Binding-site contacts:
Ligand atom CB contacts residue GLN35 of chain 1.ZA at 4.5 Å.

A small-molecule ligand and the protein it binds are described below.
Small molecule (SMILES): C[C@H](N)C(=O)N[C@@H](C)C(=O)N[C@@H](C)C(=O)N[C@@H](C)C(=O)N[C@@H](C)C(=O)N[C@@H](C)C(=O)N[C@@H](C)C(=O)N[C@@H](C)C(=O)N[C@@H](C)C(=O)N[C@@H](C)C(=O)N[C@@H](C)C(=O)N[C@@H](C)C(=O)N[C@@H](C)C(=O)N[C@@H](C)C(=O)N[C@@H](C)C(=O)N[C@@H](C)C(=O)N[C@@H](C)C(=O)N[C@@H](C)C(=O)N[C@@H](C)C=O

Sequence of chain 1.ZA:
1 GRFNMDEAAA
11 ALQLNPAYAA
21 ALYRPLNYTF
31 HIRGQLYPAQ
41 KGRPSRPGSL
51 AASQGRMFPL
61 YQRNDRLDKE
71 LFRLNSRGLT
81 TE